Sequence of chain 8.A:
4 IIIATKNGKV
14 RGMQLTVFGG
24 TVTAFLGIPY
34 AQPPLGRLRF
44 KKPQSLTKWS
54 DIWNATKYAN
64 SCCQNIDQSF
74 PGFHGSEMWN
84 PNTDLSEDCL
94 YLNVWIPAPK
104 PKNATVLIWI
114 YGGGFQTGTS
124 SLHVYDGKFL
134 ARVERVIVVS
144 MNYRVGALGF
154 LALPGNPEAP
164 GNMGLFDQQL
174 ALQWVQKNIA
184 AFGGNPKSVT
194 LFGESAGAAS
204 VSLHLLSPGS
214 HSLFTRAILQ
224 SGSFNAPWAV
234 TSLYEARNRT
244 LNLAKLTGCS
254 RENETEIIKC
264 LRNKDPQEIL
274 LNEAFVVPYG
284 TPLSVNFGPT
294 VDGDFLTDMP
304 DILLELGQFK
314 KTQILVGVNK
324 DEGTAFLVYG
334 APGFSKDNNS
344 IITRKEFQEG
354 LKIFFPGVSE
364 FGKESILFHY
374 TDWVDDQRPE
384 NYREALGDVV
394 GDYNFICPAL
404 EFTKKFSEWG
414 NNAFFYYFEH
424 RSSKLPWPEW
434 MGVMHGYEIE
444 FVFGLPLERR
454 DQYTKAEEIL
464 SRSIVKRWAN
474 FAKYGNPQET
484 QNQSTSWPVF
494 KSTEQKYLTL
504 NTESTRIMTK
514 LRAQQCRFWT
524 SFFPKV

Binding-site contacts:
Ligand atom C2 contacts residue ASN57 of chain 8.A at 2.5 Å.
Ligand atom C1 contacts residue ARG14 of chain 8.A at 4.4 Å.
Ligand atom C5 contacts residue ARG14 of chain 8.A at 4.3 Å.
Ligand atom C5 contacts residue ASN57 of chain 8.A at 3.7 Å.
Ligand atom C1 contacts residue ASN57 of chain 8.A at 1.5 Å.
Ligand atom C4 contacts residue ASN57 of chain 8.A at 4.3 Å.
Ligand atom O5 contacts residue ARG14 of chain 8.A at 4.1 Å.
Ligand atom C8 contacts residue ASN57 of chain 8.A at 4.4 Å.
Ligand atom C7 contacts residue ASN57 of chain 8.A at 3.2 Å.
Ligand atom N2 contacts residue ASN57 of chain 8.A at 2.9 Å (h-bond).
Ligand atom O7 contacts residue ASN57 of chain 8.A at 3.2 Å (h-bond).
Ligand atom O5 contacts residue ASN57 of chain 8.A at 2.4 Å (h-bond).
Ligand atom C3 contacts residue ASN57 of chain 8.A at 3.8 Å.

A protein and the small-molecule ligand that binds it are described below.
Small molecule (SMILES): CC(=O)N[C@H]1CO[C@H](CO[C@@H]2O[C@@H](C)[C@@H](O)[C@@H](O)[C@@H]2O)[C@@H](O)[C@@H]1O